Sequence of chain 1.A:
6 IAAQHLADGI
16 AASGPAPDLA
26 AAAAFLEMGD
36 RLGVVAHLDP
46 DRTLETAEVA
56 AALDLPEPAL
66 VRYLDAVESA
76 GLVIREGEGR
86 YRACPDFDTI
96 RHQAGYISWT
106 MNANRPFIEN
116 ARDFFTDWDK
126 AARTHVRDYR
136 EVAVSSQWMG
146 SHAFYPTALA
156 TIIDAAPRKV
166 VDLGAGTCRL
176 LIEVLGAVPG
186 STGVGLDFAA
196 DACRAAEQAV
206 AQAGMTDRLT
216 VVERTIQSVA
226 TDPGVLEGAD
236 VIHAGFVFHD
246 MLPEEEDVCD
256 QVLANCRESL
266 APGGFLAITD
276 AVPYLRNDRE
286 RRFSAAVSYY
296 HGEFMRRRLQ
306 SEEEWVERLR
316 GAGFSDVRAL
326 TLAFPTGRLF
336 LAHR

Binding-site contacts:
Ligand atom C1 contacts residue ZN1 of chain 1.C at 3.3 Å.
Ligand atom C2 contacts residue ZN1 of chain 1.C at 3.3 Å.
Ligand atom O2 contacts residue ARG132 of chain 1.A at 2.9 Å (salt-bridge).
Ligand atom O2 contacts residue ZN1 of chain 1.C at 2.7 Å.
Ligand atom C5 contacts residue HIS296 of chain 1.A at 4.3 Å.
Ligand atom C1 contacts residue ARG132 of chain 1.A at 3.6 Å.
Ligand atom O2 contacts residue MET300 of chain 1.A at 4.5 Å.
Ligand atom C6 contacts residue PHE149 of chain 1.A at 4.2 Å (hydrophobic).
Ligand atom O3 contacts residue ZN1 of chain 1.C at 2.6 Å.
Ligand atom C5 contacts residue PHE241 of chain 1.A at 4.3 Å (hydrophobic).
Ligand atom O2 contacts residue HIS296 of chain 1.A at 4.1 Å.
Ligand atom O2 contacts residue VAL137 of chain 1.A at 4.1 Å.
Ligand atom C5 contacts residue PHE329 of chain 1.A at 3.8 Å (hydrophobic).
Ligand atom C6 contacts residue PHE241 of chain 1.A at 3.9 Å (hydrophobic).
Ligand atom O3 contacts residue HIS244 of chain 1.A at 3.9 Å.
Ligand atom O1 contacts residue ZN1 of chain 1.C at 4.5 Å.
Ligand atom C4 contacts residue PHE241 of chain 1.A at 3.9 Å (hydrophobic).
Ligand atom C2 contacts residue TRP104 of chain 1.A at 4.1 Å (hydrophobic).
Ligand atom C3 contacts residue SER141 of chain 1.A at 3.6 Å.
Ligand atom O1 contacts residue ARG132 of chain 1.A at 2.8 Å (salt-bridge).
Ligand atom C6 contacts residue SER141 of chain 1.A at 4.1 Å.
Ligand atom C2 contacts residue HIS296 of chain 1.A at 4.0 Å.
Ligand atom C3 contacts residue TRP104 of chain 1.A at 3.8 Å (hydrophobic).
Ligand atom C1 contacts residue TRP104 of chain 1.A at 3.8 Å (hydrophobic).
Ligand atom O1 contacts residue VAL137 of chain 1.A at 3.3 Å.
Ligand atom O3 contacts residue HIS296 of chain 1.A at 3.1 Å (h-bond).
Ligand atom C5 contacts residue VAL292 of chain 1.A at 4.5 Å (hydrophobic).
Ligand atom C5 contacts residue TRP104 of chain 1.A at 3.9 Å (hydrophobic).
Ligand atom O1 contacts residue TRP104 of chain 1.A at 2.8 Å (h-bond).
Ligand atom C6 contacts residue PHE329 of chain 1.A at 4.0 Å (hydrophobic).
Ligand atom C1 contacts residue HIS296 of chain 1.A at 4.2 Å.
Ligand atom C1 contacts residue VAL137 of chain 1.A at 3.9 Å (hydrophobic).
Ligand atom C6 contacts residue MET144 of chain 1.A at 4.3 Å (hydrophobic).

The protein below binds the small molecule below.
Small molecule (SMILES): CC(C)CC(=O)C(=O)O